Sequence of chain 1.W:
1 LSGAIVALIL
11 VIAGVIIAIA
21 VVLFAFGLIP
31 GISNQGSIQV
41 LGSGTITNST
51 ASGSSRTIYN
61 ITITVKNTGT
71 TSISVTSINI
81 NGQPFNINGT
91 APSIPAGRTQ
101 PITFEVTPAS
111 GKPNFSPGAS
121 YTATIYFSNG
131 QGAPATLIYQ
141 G

Binding-site contacts:
Ligand atom O6 contacts residue ASN88 of chain 1.W at 4.0 Å.
Ligand atom C1 contacts residue ILE58 of chain 1.W at 4.5 Å (hydrophobic).
Ligand atom O7 contacts residue ILE58 of chain 1.W at 4.0 Å.
Ligand atom O5 contacts residue ASN88 of chain 1.W at 2.3 Å (h-bond).
Ligand atom C8 contacts residue ILE58 of chain 1.W at 3.3 Å (hydrophobic).
Ligand atom C8 contacts residue SER55 of chain 1.W at 3.3 Å.
Ligand atom C7 contacts residue ILE58 of chain 1.W at 3.5 Å (hydrophobic).
Ligand atom C4 contacts residue ASN88 of chain 1.W at 4.2 Å.
Ligand atom O5 contacts residue GLY89 of chain 1.W at 4.0 Å.
Ligand atom O7 contacts residue ASN88 of chain 1.W at 4.0 Å.
Ligand atom O6 contacts residue GLY89 of chain 1.W at 4.0 Å.
Ligand atom C5 contacts residue ASN88 of chain 1.W at 3.6 Å.
Ligand atom N2 contacts residue ASN88 of chain 1.W at 3.1 Å (h-bond).
Ligand atom C2 contacts residue ASN88 of chain 1.W at 2.5 Å.
Ligand atom C1 contacts residue ASN88 of chain 1.W at 1.4 Å.
Ligand atom C1 contacts residue GLY89 of chain 1.W at 4.5 Å.
Ligand atom C7 contacts residue ASN88 of chain 1.W at 3.9 Å.
Ligand atom N2 contacts residue ILE58 of chain 1.W at 3.7 Å.
Ligand atom C3 contacts residue ASN88 of chain 1.W at 3.8 Å.

This small molecule binds to this protein.
Small molecule (SMILES): CC(=O)N[C@@H]1[C@@H](O)[C@H](O)[C@@H](CO)O[C@H]1O